Sequence of chain 1.A:
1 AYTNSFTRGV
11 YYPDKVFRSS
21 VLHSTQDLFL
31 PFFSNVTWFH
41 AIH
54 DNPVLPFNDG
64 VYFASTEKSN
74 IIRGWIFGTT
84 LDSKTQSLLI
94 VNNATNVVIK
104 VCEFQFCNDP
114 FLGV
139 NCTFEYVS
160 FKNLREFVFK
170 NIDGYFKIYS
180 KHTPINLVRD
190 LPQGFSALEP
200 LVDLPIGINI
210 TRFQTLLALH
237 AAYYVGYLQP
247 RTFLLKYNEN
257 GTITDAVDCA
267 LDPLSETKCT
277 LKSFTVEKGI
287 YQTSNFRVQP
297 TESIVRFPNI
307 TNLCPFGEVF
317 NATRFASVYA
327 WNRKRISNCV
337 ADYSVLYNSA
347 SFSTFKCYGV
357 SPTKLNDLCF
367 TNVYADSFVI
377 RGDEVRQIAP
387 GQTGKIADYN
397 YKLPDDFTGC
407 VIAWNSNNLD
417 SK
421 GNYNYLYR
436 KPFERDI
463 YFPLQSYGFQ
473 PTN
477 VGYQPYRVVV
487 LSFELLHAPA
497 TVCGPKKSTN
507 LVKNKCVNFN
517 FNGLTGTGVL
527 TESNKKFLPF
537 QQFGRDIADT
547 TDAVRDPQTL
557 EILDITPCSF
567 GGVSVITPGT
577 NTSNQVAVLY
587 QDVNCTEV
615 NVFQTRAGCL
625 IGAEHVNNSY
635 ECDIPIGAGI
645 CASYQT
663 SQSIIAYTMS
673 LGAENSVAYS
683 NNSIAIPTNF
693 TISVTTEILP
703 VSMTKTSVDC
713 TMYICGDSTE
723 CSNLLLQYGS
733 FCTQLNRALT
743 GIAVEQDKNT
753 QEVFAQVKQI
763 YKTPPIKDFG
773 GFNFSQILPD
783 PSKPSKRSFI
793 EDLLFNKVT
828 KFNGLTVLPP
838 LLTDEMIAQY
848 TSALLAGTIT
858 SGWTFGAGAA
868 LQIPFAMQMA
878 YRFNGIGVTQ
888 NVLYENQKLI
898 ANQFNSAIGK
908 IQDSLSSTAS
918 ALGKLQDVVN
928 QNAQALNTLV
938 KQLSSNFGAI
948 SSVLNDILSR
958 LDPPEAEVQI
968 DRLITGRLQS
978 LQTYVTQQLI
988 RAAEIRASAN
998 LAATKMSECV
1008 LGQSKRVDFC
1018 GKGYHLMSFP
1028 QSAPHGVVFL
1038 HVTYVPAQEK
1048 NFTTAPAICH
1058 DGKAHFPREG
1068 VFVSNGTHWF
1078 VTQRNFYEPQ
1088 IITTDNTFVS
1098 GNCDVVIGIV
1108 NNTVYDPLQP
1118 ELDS

The small molecule below binds the protein below.
Small molecule (SMILES): CC(=O)N[C@@H]1[C@@H](O)[C@H](O)[C@@H](CO)O[C@H]1O

Binding-site contacts:
Ligand atom O6 contacts residue HIS629 of chain 1.A at 3.6 Å.
Ligand atom C2 contacts residue ASN631 of chain 1.A at 2.5 Å.
Ligand atom C5 contacts residue HIS629 of chain 1.A at 3.9 Å.
Ligand atom C5 contacts residue ASN631 of chain 1.A at 3.7 Å.
Ligand atom O5 contacts residue HIS629 of chain 1.A at 3.4 Å.
Ligand atom C6 contacts residue HIS629 of chain 1.A at 3.3 Å.
Ligand atom O7 contacts residue ASN631 of chain 1.A at 3.5 Å (h-bond).
Ligand atom O5 contacts residue ASN631 of chain 1.A at 2.4 Å (h-bond).
Ligand atom N2 contacts residue ASN631 of chain 1.A at 2.9 Å (h-bond).
Ligand atom C1 contacts residue ASN631 of chain 1.A at 1.5 Å.
Ligand atom C7 contacts residue ASN631 of chain 1.A at 3.1 Å.
Ligand atom C3 contacts residue ASN631 of chain 1.A at 3.8 Å.
Ligand atom C8 contacts residue ASN631 of chain 1.A at 3.5 Å.
Ligand atom C4 contacts residue ASN631 of chain 1.A at 4.3 Å.
Ligand atom C1 contacts residue HIS629 of chain 1.A at 4.4 Å.